Sequence of chain 1.K:
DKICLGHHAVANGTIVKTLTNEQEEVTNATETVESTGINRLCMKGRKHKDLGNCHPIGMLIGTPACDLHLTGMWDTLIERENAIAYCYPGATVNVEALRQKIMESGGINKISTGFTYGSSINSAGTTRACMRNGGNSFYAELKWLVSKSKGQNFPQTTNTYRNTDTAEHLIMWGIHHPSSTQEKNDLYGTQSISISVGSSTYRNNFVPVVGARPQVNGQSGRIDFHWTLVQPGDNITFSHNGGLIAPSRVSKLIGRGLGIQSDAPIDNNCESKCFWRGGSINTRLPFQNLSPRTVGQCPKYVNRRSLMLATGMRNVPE

A protein and the small-molecule ligand that binds it are described below.
Small molecule (SMILES): CC(=O)N[C@@H]1[C@@H](O)[C@H](O)[C@@H](CO)O[C@H]1O

Sequence of chain 1.I:
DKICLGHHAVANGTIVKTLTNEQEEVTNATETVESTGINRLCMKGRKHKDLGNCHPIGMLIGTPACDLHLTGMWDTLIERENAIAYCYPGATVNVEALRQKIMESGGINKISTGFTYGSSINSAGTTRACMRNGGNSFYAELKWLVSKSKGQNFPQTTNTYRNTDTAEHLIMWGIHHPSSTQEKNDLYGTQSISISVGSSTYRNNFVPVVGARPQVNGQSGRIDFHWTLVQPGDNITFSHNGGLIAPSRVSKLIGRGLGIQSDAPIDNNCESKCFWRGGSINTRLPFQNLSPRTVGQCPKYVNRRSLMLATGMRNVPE

Binding-site contacts:
Ligand atom C6 contacts residue ARG162 of chain 1.K at 4.3 Å.
Ligand atom C5 contacts residue ASN235 of chain 1.K at 3.7 Å.
Ligand atom O7 contacts residue PRO214 of chain 1.I at 3.9 Å.
Ligand atom C7 contacts residue ASN235 of chain 1.K at 3.4 Å.
Ligand atom C3 contacts residue ASN235 of chain 1.K at 3.6 Å.
Ligand atom C1 contacts residue ASN235 of chain 1.K at 1.4 Å.
Ligand atom O7 contacts residue ASN235 of chain 1.K at 3.7 Å.
Ligand atom N2 contacts residue ASN235 of chain 1.K at 2.7 Å (h-bond).
Ligand atom C8 contacts residue PRO214 of chain 1.I at 4.1 Å (hydrophobic).
Ligand atom C4 contacts residue ASN235 of chain 1.K at 4.1 Å.
Ligand atom O7 contacts residue GLN215 of chain 1.I at 4.4 Å.
Ligand atom O5 contacts residue ARG162 of chain 1.K at 3.3 Å.
Ligand atom C8 contacts residue ASN235 of chain 1.K at 4.4 Å.
Ligand atom C8 contacts residue SER200 of chain 1.K at 4.1 Å.
Ligand atom C8 contacts residue GLN215 of chain 1.I at 4.5 Å.
Ligand atom O5 contacts residue ASN235 of chain 1.K at 2.4 Å (h-bond).
Ligand atom C7 contacts residue PRO214 of chain 1.I at 4.2 Å (hydrophobic).
Ligand atom C1 contacts residue ARG162 of chain 1.K at 3.7 Å.
Ligand atom C8 contacts residue ASP234 of chain 1.K at 4.1 Å.
Ligand atom O6 contacts residue ARG162 of chain 1.K at 4.4 Å.
Ligand atom N2 contacts residue GLY233 of chain 1.K at 4.0 Å.
Ligand atom C2 contacts residue ASN235 of chain 1.K at 2.2 Å.
Ligand atom C5 contacts residue ARG162 of chain 1.K at 4.1 Å.